Sequence of chain 20.E:
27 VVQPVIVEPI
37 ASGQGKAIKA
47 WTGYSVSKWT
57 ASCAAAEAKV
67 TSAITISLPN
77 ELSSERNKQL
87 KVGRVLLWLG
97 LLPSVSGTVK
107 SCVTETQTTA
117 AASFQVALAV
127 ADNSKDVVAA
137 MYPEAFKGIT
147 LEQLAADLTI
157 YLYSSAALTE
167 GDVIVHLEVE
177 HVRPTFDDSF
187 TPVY

Binding-site contacts:
Ligand atom N6 contacts residue THR48 of chain 20.D at 3.3 Å (h-bond).
Ligand atom C6 contacts residue THR48 of chain 20.D at 4.2 Å.
Ligand atom O4' contacts residue LYS143 of chain 20.D at 4.1 Å.
Ligand atom C4 contacts residue TRP47 of chain 20.D at 3.9 Å (hydrophobic).
Ligand atom C8 contacts residue TRP47 of chain 20.D at 3.8 Å (hydrophobic).
Ligand atom OP2 contacts residue GLY49 of chain 20.E at 4.2 Å.
Ligand atom C1' contacts residue TRP47 of chain 20.D at 4.3 Å (hydrophobic).
Ligand atom OP2 contacts residue VAL178 of chain 20.E at 4.5 Å.
Ligand atom N7 contacts residue TRP47 of chain 20.D at 3.7 Å.
Ligand atom C2 contacts residue TRP47 of chain 20.D at 4.2 Å (hydrophobic).
Ligand atom N9 contacts residue TRP47 of chain 20.D at 3.9 Å.
Ligand atom C5 contacts residue TRP47 of chain 20.D at 3.8 Å (hydrophobic).
Ligand atom N6 contacts residue TRP47 of chain 20.D at 3.8 Å.
Ligand atom N1 contacts residue TRP47 of chain 20.D at 4.3 Å.
Ligand atom C6 contacts residue TRP47 of chain 20.D at 3.9 Å (hydrophobic).
Ligand atom N1 contacts residue THR48 of chain 20.D at 4.0 Å.
Ligand atom N6 contacts residue TYR50 of chain 20.D at 4.2 Å.
Ligand atom N3 contacts residue TRP47 of chain 20.D at 4.1 Å.
Ligand atom C5' contacts residue VAL178 of chain 20.E at 4.5 Å (hydrophobic).
Ligand atom O4' contacts residue TRP47 of chain 20.D at 4.1 Å.

Sequence of chain 20.D:
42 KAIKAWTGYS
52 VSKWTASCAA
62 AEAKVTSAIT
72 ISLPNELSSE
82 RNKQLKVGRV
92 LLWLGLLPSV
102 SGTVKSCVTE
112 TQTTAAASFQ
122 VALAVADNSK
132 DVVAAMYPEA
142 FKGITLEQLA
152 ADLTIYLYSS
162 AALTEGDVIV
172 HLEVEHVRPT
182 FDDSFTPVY

This small molecule binds to this protein.
Small molecule (SMILES): Nc1ncnc2c1ncn2[C@@H]1O[C@H](COO[C@@H]2C[C@@H](CO[P](=O)(O)O[C@H]3[C@@H](O)[C@H](n4cnc5c(N)ncnc54)O[C@@H]3COP(=O)=O)O[C@H]2n2ccc(=O)[nH]c2=O)[C@@H](OOP(O)OC[C@H]2O[C@@H](n3ccc(=O)[nH]c3=O)[C@H](O)[C@@H]2O)[C@H]1O.Op1oo1